Binding-site contacts:
Ligand atom N2 contacts residue ASN471 of chain 1.A at 3.0 Å (h-bond).
Ligand atom C8 contacts residue ASN471 of chain 1.A at 4.1 Å.
Ligand atom C6 contacts residue MET394 of chain 1.A at 3.8 Å (hydrophobic).
Ligand atom C4 contacts residue ASN471 of chain 1.A at 4.2 Å.
Ligand atom O7 contacts residue ASN471 of chain 1.A at 3.3 Å (h-bond).
Ligand atom C7 contacts residue ASN471 of chain 1.A at 3.2 Å.
Ligand atom C3 contacts residue ASN471 of chain 1.A at 3.8 Å.
Ligand atom O5 contacts residue ASN471 of chain 1.A at 2.4 Å (h-bond).
Ligand atom O5 contacts residue MET394 of chain 1.A at 4.4 Å.
Ligand atom C2 contacts residue ASN471 of chain 1.A at 2.4 Å.
Ligand atom C5 contacts residue ASN471 of chain 1.A at 3.7 Å.
Ligand atom C1 contacts residue ASN471 of chain 1.A at 1.4 Å.

Sequence of chain 1.A:
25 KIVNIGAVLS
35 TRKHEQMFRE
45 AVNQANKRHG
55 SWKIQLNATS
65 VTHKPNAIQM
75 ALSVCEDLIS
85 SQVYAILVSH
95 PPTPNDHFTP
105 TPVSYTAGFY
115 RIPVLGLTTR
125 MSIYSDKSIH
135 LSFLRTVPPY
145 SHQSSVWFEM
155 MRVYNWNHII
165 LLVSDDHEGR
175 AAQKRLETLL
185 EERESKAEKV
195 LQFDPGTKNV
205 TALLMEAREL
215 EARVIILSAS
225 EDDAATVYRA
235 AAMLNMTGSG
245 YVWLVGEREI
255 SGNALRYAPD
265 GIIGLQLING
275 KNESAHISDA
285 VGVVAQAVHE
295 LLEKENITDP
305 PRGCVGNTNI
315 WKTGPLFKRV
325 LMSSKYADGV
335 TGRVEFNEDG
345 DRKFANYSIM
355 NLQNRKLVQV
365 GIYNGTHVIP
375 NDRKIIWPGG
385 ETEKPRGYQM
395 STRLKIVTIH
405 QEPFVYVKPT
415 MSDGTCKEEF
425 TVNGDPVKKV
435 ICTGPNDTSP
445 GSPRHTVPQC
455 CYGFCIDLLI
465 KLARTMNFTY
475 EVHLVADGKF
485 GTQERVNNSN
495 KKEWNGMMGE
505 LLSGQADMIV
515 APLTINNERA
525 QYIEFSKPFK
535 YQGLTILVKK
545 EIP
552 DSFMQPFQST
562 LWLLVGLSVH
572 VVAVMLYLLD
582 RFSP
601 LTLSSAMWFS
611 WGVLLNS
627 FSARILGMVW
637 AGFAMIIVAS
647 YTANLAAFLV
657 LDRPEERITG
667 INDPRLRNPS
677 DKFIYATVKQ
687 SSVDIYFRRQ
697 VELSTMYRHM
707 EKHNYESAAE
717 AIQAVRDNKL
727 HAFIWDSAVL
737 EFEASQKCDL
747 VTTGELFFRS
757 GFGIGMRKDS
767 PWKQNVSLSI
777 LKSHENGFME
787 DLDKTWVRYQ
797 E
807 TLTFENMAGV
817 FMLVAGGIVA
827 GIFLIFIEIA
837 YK

A protein and the small-molecule ligand that binds it are described below.
Small molecule (SMILES): CC(=O)N[C@@H]1[C@@H](O)[C@H](O)[C@@H](CO)O[C@H]1O